Sequence of chain 2.G:
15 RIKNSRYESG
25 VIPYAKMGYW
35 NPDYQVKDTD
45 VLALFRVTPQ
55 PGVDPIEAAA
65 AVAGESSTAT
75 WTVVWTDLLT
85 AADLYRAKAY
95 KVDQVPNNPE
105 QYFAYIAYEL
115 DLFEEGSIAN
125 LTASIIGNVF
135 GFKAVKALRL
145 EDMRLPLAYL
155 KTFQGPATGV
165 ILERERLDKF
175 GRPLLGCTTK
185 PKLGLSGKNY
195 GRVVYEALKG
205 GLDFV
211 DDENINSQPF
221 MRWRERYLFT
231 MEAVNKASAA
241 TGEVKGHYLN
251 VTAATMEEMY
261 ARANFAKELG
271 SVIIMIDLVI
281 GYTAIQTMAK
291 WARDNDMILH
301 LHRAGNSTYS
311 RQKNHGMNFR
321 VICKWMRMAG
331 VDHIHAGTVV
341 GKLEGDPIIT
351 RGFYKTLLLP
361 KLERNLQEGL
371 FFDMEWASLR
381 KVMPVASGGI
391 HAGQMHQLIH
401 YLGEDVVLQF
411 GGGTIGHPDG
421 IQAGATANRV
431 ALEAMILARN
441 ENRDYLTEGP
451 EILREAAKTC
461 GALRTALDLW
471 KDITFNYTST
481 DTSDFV

Sequence of chain 1.E:
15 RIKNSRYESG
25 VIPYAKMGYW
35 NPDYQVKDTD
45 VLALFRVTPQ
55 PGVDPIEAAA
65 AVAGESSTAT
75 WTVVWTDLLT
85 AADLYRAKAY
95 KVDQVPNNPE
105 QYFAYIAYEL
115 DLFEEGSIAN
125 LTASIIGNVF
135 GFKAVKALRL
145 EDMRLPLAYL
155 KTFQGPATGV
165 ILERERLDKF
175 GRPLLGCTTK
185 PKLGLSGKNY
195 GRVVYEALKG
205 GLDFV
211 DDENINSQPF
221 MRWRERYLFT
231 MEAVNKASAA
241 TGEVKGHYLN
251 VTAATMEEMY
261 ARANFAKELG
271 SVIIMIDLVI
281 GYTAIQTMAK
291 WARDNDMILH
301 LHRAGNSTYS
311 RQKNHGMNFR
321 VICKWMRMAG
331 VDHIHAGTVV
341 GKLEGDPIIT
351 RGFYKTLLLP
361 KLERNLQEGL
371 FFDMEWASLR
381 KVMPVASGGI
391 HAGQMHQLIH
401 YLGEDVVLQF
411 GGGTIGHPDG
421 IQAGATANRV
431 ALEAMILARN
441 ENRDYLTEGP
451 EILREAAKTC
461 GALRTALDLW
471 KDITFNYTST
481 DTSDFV

Binding-site contacts:
Ligand atom O2P contacts residue LYS342 of chain 2.G at 2.9 Å (salt-bridge).
Ligand atom O6 contacts residue ASN132 of chain 1.E at 3.4 Å (h-bond).
Ligand atom O2 contacts residue MG1 of chain 2.O at 2.1 Å.
Ligand atom O3 contacts residue GLU213 of chain 2.G at 3.5 Å (salt-bridge).
Ligand atom O6P contacts residue SER387 of chain 2.G at 3.1 Å (h-bond).
Ligand atom O3 contacts residue KCX210 of chain 2.G at 2.7 Å (h-bond).
Ligand atom O4 contacts residue SER387 of chain 2.G at 2.9 Å (h-bond).
Ligand atom C3 contacts residue SER387 of chain 2.G at 3.4 Å.
Ligand atom O5P contacts residue LEU343 of chain 2.G at 3.2 Å.
Ligand atom C3 contacts residue MG1 of chain 2.O at 2.8 Å.
Ligand atom O2 contacts residue THR182 of chain 2.G at 2.7 Å (h-bond).
Ligand atom O4 contacts residue GLY388 of chain 2.G at 3.3 Å (h-bond).
Ligand atom O1P contacts residue GLY411 of chain 2.G at 2.9 Å (h-bond).
Ligand atom P1 contacts residue THR74 of chain 1.E at 3.5 Å.
Ligand atom O2P contacts residue THR74 of chain 1.E at 3.4 Å (h-bond).
Ligand atom C contacts residue MG1 of chain 2.O at 3.0 Å.
Ligand atom O3P contacts residue LYS184 of chain 2.G at 3.3 Å.
Ligand atom O1 contacts residue LYS184 of chain 2.G at 3.3 Å (salt-bridge).
Ligand atom C3 contacts residue KCX210 of chain 2.G at 3.4 Å.
Ligand atom O3 contacts residue HIS302 of chain 2.G at 3.2 Å (h-bond).
Ligand atom O7 contacts residue MG1 of chain 2.O at 2.3 Å.
Ligand atom O6P contacts residue HIS335 of chain 2.G at 2.8 Å (h-bond).
Ligand atom O2P contacts residue TRP75 of chain 1.E at 3.2 Å.
Ligand atom O7 contacts residue ASP212 of chain 2.G at 3.2 Å (salt-bridge).
Ligand atom O6 contacts residue LYS342 of chain 2.G at 2.9 Å (salt-bridge).
Ligand atom C contacts residue ASN132 of chain 1.E at 3.2 Å.
Ligand atom O7 contacts residue LYS184 of chain 2.G at 3.4 Å (salt-bridge).
Ligand atom O7 contacts residue ASN132 of chain 1.E at 2.8 Å (h-bond).
Ligand atom O3 contacts residue MG1 of chain 2.O at 2.1 Å.
Ligand atom O2P contacts residue GLY389 of chain 2.G at 3.0 Å (h-bond).
Ligand atom O3P contacts residue THR74 of chain 1.E at 2.5 Å (h-bond).
Ligand atom O4P contacts residue ARG303 of chain 2.G at 3.1 Å (salt-bridge).
Ligand atom O4P contacts residue HIS335 of chain 2.G at 3.4 Å.
Ligand atom C2 contacts residue MG1 of chain 2.O at 2.8 Å.
Ligand atom O3P contacts residue GLY412 of chain 2.G at 2.8 Å (h-bond).
Ligand atom O2 contacts residue LYS184 of chain 2.G at 3.2 Å (salt-bridge).
Ligand atom O7 contacts residue LYS186 of chain 2.G at 3.0 Å (salt-bridge).
Ligand atom P2 contacts residue ARG303 of chain 2.G at 3.3 Å.
Ligand atom O5P contacts residue ARG303 of chain 2.G at 2.9 Å (salt-bridge).
Ligand atom O6 contacts residue GLU69 of chain 1.E at 3.4 Å (salt-bridge).

The protein below binds the small molecule below.
Small molecule (SMILES): O=C(O)[C@@](O)(COP(=O)(O)O)[C@H](O)[C@H](O)COP(=O)(O)O